Sequence of chain 1.B:
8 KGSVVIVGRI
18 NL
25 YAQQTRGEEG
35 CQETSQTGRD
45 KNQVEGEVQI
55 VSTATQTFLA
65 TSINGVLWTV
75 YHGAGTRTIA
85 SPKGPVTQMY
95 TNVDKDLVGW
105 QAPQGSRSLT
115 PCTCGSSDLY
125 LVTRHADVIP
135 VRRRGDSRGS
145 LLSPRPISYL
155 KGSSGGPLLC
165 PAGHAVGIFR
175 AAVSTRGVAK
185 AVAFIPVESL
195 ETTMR

Binding-site contacts:
Ligand atom O12 contacts residue ALA176 of chain 1.B at 3.1 Å (h-bond).
Ligand atom C26 contacts residue ASP100 of chain 1.B at 3.6 Å.
Ligand atom N25 contacts residue ASP100 of chain 1.B at 3.3 Å (salt-bridge).
Ligand atom C40 contacts residue HIS76 of chain 1.B at 3.6 Å.
Ligand atom S37 contacts residue SER158 of chain 1.B at 3.4 Å (h-bond).
Ligand atom O36 contacts residue GLY156 of chain 1.B at 3.1 Å (h-bond).
Ligand atom S37 contacts residue GLY156 of chain 1.B at 3.6 Å.
Ligand atom C41 contacts residue SER158 of chain 1.B at 3.6 Å.
Ligand atom F57 contacts residue VAL177 of chain 1.B at 3.4 Å.
Ligand atom C18 contacts residue ALA176 of chain 1.B at 3.6 Å (hydrophobic).
Ligand atom O38 contacts residue GLY156 of chain 1.B at 3.2 Å.
Ligand atom O36 contacts residue SER158 of chain 1.B at 3.2 Å (h-bond).
Ligand atom F56 contacts residue ARG142 of chain 1.B at 3.5 Å.
Ligand atom C27 contacts residue HIS76 of chain 1.B at 3.5 Å.
Ligand atom C06 contacts residue HIS76 of chain 1.B at 3.6 Å.
Ligand atom N35 contacts residue SER158 of chain 1.B at 3.4 Å (h-bond).
Ligand atom N35 contacts residue HIS76 of chain 1.B at 3.1 Å (h-bond).
Ligand atom C41 contacts residue HIS76 of chain 1.B at 3.4 Å.
Ligand atom C34 contacts residue SER158 of chain 1.B at 3.4 Å.
Ligand atom O38 contacts residue PHE62 of chain 1.B at 3.4 Å.
Ligand atom O12 contacts residue ALA175 of chain 1.B at 3.1 Å.
Ligand atom C43 contacts residue GLN60 of chain 1.B at 3.5 Å.
Ligand atom C23 contacts residue HIS76 of chain 1.B at 3.5 Å.
Ligand atom C49 contacts residue PHE173 of chain 1.B at 3.3 Å (hydrophobic).
Ligand atom F57 contacts residue ALA187 of chain 1.B at 3.5 Å.
Ligand atom O36 contacts residue SER157 of chain 1.B at 3.4 Å (h-bond).
Ligand atom N08 contacts residue HIS76 of chain 1.B at 3.4 Å (h-bond).
Ligand atom C52 contacts residue ALA175 of chain 1.B at 3.5 Å (hydrophobic).
Ligand atom C29 contacts residue TYR75 of chain 1.B at 3.5 Å (hydrophobic).
Ligand atom O39 contacts residue GLY156 of chain 1.B at 2.7 Å (h-bond).
Ligand atom O38 contacts residue SER158 of chain 1.B at 2.7 Å (h-bond).
Ligand atom C02 contacts residue HIS76 of chain 1.B at 3.5 Å.
Ligand atom N08 contacts residue ARG174 of chain 1.B at 3.1 Å (salt-bridge).
Ligand atom F55 contacts residue VAL177 of chain 1.B at 3.3 Å.
Ligand atom O36 contacts residue LEU154 of chain 1.B at 3.6 Å (h-bond).
Ligand atom C45 contacts residue LEU154 of chain 1.B at 3.4 Å (hydrophobic).
Ligand atom C43 contacts residue HIS76 of chain 1.B at 3.2 Å.
Ligand atom C42 contacts residue GLN60 of chain 1.B at 3.5 Å.
Ligand atom N13 contacts residue ALA176 of chain 1.B at 2.9 Å (h-bond).
Ligand atom O31 contacts residue TYR75 of chain 1.B at 3.4 Å.

This protein binds this small molecule.
Small molecule (SMILES): COc1ccc2nc(C)c(O[C@@H]3C[C@H]4C(=O)N[C@]5(C(=O)NS(=O)(=O)C6(C)CC6)C[C@H]5/C=C\CCCCC[C@H](NC(=O)OC5(C(F)(F)F)CCC5)C(=O)N4C3)nc2c1